Binding-site contacts:
Ligand atom C1 contacts residue ASN118 of chain 23.C at 1.4 Å.
Ligand atom O6 contacts residue THR89 of chain 23.C at 3.5 Å.
Ligand atom C5 contacts residue THR120 of chain 23.C at 4.0 Å.
Ligand atom C8 contacts residue ASN118 of chain 23.C at 3.9 Å.
Ligand atom N2 contacts residue TYR90 of chain 23.C at 4.5 Å.
Ligand atom C6 contacts residue THR89 of chain 23.C at 4.2 Å.
Ligand atom O6 contacts residue PHE119 of chain 23.C at 2.8 Å (h-bond).
Ligand atom C1 contacts residue SER66 of chain 23.C at 4.2 Å.
Ligand atom C3 contacts residue ASN118 of chain 23.C at 3.8 Å.
Ligand atom O5 contacts residue ASN118 of chain 23.C at 2.4 Å (h-bond).
Ligand atom N2 contacts residue ASN118 of chain 23.C at 2.9 Å (h-bond).
Ligand atom C1 contacts residue THR89 of chain 23.C at 3.9 Å.
Ligand atom C7 contacts residue TYR90 of chain 23.C at 3.8 Å (hydrophobic).
Ligand atom O6 contacts residue ASN118 of chain 23.C at 4.1 Å.
Ligand atom O6 contacts residue THR120 of chain 23.C at 3.1 Å (h-bond).
Ligand atom C8 contacts residue TYR90 of chain 23.C at 3.9 Å (hydrophobic).
Ligand atom O7 contacts residue ASN118 of chain 23.C at 4.5 Å.
Ligand atom O7 contacts residue TYR90 of chain 23.C at 3.7 Å.
Ligand atom O5 contacts residue PHE119 of chain 23.C at 4.2 Å.
Ligand atom O5 contacts residue THR120 of chain 23.C at 3.4 Å (h-bond).
Ligand atom O5 contacts residue THR89 of chain 23.C at 3.8 Å.
Ligand atom C5 contacts residue THR89 of chain 23.C at 4.1 Å.
Ligand atom C2 contacts residue SER66 of chain 23.C at 4.4 Å.
Ligand atom C5 contacts residue ASN118 of chain 23.C at 3.7 Å.
Ligand atom C6 contacts residue THR120 of chain 23.C at 3.4 Å.
Ligand atom C4 contacts residue ASN118 of chain 23.C at 4.2 Å.
Ligand atom C6 contacts residue PHE119 of chain 23.C at 4.1 Å (hydrophobic).
Ligand atom C7 contacts residue ASN118 of chain 23.C at 3.6 Å.
Ligand atom C2 contacts residue ASN118 of chain 23.C at 2.4 Å.

Sequence of chain 23.C:
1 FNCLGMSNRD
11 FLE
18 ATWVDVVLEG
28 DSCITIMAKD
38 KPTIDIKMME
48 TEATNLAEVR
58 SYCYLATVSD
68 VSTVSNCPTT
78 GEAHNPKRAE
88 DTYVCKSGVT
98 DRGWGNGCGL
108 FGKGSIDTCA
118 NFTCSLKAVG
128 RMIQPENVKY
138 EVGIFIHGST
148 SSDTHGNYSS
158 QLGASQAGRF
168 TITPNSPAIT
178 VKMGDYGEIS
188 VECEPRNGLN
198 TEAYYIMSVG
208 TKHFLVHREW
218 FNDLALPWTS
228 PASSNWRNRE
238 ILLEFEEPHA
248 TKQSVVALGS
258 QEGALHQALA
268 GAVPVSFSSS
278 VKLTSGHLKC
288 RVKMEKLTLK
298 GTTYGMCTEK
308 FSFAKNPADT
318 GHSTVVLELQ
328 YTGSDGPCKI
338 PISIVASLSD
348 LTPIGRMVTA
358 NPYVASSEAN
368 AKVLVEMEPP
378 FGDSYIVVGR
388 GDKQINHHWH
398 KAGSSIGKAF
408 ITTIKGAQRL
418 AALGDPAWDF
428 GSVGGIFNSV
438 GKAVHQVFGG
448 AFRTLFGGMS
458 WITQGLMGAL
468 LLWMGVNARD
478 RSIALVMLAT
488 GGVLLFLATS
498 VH

A protein and the small-molecule ligand that binds it are described below.
Small molecule (SMILES): CC(=O)N[C@@H]1[C@@H](O)[C@H](O)[C@@H](CO)O[C@H]1O